Binding-site contacts:
Ligand atom C9 contacts residue THR72 of chain 1.N at 3.6 Å.
Ligand atom O29 contacts residue PHE94 of chain 1.N at 3.7 Å.
Ligand atom C11 contacts residue HIS74 of chain 1.N at 3.6 Å.
Ligand atom C1 contacts residue GLN102 of chain 1.N at 3.6 Å.
Ligand atom C16 contacts residue PHE42 of chain 1.N at 3.5 Å (hydrophobic).
Ligand atom O29 contacts residue GLN102 of chain 1.N at 2.5 Å (h-bond).
Ligand atom C6 contacts residue GLN102 of chain 1.N at 3.5 Å.
Ligand atom C18 contacts residue DQH1 of chain 1.PB at 3.3 Å.
Ligand atom O23 contacts residue DQH1 of chain 1.PB at 3.3 Å (h-bond).
Ligand atom C19 contacts residue DQH1 of chain 1.PB at 3.8 Å.
Ligand atom C10 contacts residue TYR49 of chain 1.N at 3.5 Å (hydrophobic).
Ligand atom C16 contacts residue DQH1 of chain 1.PB at 3.4 Å.
Ligand atom O12 contacts residue DQH1 of chain 1.PB at 3.5 Å.
Ligand atom O23 contacts residue PHE138 of chain 1.N at 3.2 Å.
Ligand atom C5 contacts residue PHE136 of chain 1.N at 3.9 Å (hydrophobic).
Ligand atom C6 contacts residue TRP29 of chain 1.N at 3.9 Å (hydrophobic).
Ligand atom O24 contacts residue ASP80 of chain 1.N at 2.8 Å (salt-bridge).
Ligand atom C15 contacts residue SER38 of chain 1.N at 3.4 Å.
Ligand atom O29 contacts residue PHE136 of chain 1.N at 3.5 Å.
Ligand atom C18 contacts residue ASP80 of chain 1.N at 3.8 Å.
Ligand atom C17 contacts residue DQH1 of chain 1.PB at 3.2 Å.
Ligand atom C15 contacts residue PHE42 of chain 1.N at 3.6 Å (hydrophobic).
Ligand atom C1 contacts residue TRP29 of chain 1.N at 3.6 Å (hydrophobic).
Ligand atom O13 contacts residue THR72 of chain 1.N at 3.3 Å.
Ligand atom O13 contacts residue PHE51 of chain 1.N at 3.0 Å.
Ligand atom O30 contacts residue PHE51 of chain 1.N at 3.8 Å.
Ligand atom O24 contacts residue DQH1 of chain 1.PB at 3.1 Å (h-bond).
Ligand atom O23 contacts residue ASP80 of chain 1.N at 2.9 Å (salt-bridge).
Ligand atom O13 contacts residue TYR49 of chain 1.N at 2.7 Å (h-bond).
Ligand atom O27 contacts residue SER38 of chain 1.N at 2.5 Å (h-bond).
Ligand atom O27 contacts residue TYR49 of chain 1.N at 2.7 Å (h-bond).
Ligand atom O27 contacts residue HIS74 of chain 1.N at 3.3 Å (h-bond).
Ligand atom C14 contacts residue HIS74 of chain 1.N at 3.6 Å.
Ligand atom O30 contacts residue GLN70 of chain 1.N at 3.6 Å.
Ligand atom C10 contacts residue SER38 of chain 1.N at 3.2 Å.
Ligand atom C17 contacts residue ASP80 of chain 1.N at 3.8 Å.
Ligand atom O30 contacts residue THR72 of chain 1.N at 3.3 Å (h-bond).
Ligand atom C9 contacts residue TYR49 of chain 1.N at 3.4 Å (hydrophobic).
Ligand atom O24 contacts residue TRP76 of chain 1.N at 3.6 Å.
Ligand atom C15 contacts residue DQH1 of chain 1.PB at 3.4 Å.

Sequence of chain 1.N:
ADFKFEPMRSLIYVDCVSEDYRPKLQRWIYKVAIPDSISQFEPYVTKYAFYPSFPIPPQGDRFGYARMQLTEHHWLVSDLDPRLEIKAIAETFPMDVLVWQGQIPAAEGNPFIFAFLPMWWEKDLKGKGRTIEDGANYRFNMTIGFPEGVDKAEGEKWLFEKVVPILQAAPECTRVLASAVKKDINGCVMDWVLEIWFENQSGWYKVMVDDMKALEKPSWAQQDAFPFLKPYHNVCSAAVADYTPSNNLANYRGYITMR

This small molecule binds to this protein.
Small molecule (SMILES): O=C1c2c(O)cc(O)cc2O[C@H](c2ccc(O)c(O)c2)[C@H]1O